Sequence of chain 1.A:
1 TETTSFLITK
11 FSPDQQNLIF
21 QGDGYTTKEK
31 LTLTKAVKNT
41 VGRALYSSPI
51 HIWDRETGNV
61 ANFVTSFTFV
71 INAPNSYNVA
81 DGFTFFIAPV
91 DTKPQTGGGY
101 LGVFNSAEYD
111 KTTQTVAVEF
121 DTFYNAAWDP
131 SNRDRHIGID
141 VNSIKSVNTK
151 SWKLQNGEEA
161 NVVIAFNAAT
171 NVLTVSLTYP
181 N

Binding-site contacts:
Ligand atom C6 contacts residue PHE123 of chain 1.A at 3.7 Å (hydrophobic).
Ligand atom O5 contacts residue GLY29 of chain 1.B at 3.9 Å.
Ligand atom O2 contacts residue ALA30 of chain 1.B at 3.9 Å.
Ligand atom C1 contacts residue BMA1 of chain 1.H at 0.2 Å.
Ligand atom C6 contacts residue ALA30 of chain 1.B at 3.9 Å (hydrophobic).
Ligand atom C6 contacts residue ALA80 of chain 1.A at 3.6 Å (hydrophobic).
Ligand atom C3 contacts residue GLY99 of chain 1.A at 3.9 Å.
Ligand atom O3 contacts residue GLY98 of chain 1.A at 3.8 Å.
Ligand atom O6 contacts residue GLY29 of chain 1.B at 3.2 Å.
Ligand atom C4 contacts residue ASN125 of chain 1.A at 4.0 Å.
Ligand atom C4 contacts residue BMA1 of chain 1.H at 0.2 Å.
Ligand atom O1 contacts residue BMA1 of chain 1.H at 1.4 Å.
Ligand atom C5 contacts residue PHE123 of chain 1.A at 3.8 Å (hydrophobic).
Ligand atom O4 contacts residue PHE123 of chain 1.A at 3.7 Å.
Ligand atom O6 contacts residue ASP81 of chain 1.A at 2.9 Å (salt-bridge).
Ligand atom O2 contacts residue GLY98 of chain 1.A at 4.1 Å.
Ligand atom O2 contacts residue GLY29 of chain 1.B at 3.6 Å.
Ligand atom O6 contacts residue BMA1 of chain 1.H at 0.2 Å (h-bond).
Ligand atom C1 contacts residue ALA30 of chain 1.B at 3.6 Å (hydrophobic).
Ligand atom O4 contacts residue ASN125 of chain 1.A at 2.9 Å (h-bond).
Ligand atom C5 contacts residue ALA30 of chain 1.B at 3.9 Å (hydrophobic).
Ligand atom O3 contacts residue BMA1 of chain 1.H at 0.4 Å (h-bond).
Ligand atom C6 contacts residue ASP81 of chain 1.A at 3.6 Å.
Ligand atom O5 contacts residue ALA30 of chain 1.B at 2.9 Å (h-bond).
Ligand atom O4 contacts residue BMA1 of chain 1.H at 0.2 Å (h-bond).
Ligand atom O5 contacts residue BMA1 of chain 1.H at 0.2 Å (h-bond).
Ligand atom C4 contacts residue GLY99 of chain 1.A at 3.7 Å.
Ligand atom C2 contacts residue BMA1 of chain 1.H at 0.2 Å.
Ligand atom C4 contacts residue ASP81 of chain 1.A at 3.5 Å.
Ligand atom O4 contacts residue ASP81 of chain 1.A at 2.7 Å (salt-bridge).
Ligand atom C6 contacts residue BMA1 of chain 1.H at 0.2 Å.
Ligand atom C3 contacts residue BMA1 of chain 1.H at 0.3 Å.
Ligand atom O2 contacts residue BMA1 of chain 1.H at 0.2 Å (h-bond).
Ligand atom C5 contacts residue BMA1 of chain 1.H at 0.2 Å.
Ligand atom C6 contacts residue GLU31 of chain 1.B at 3.9 Å.
Ligand atom O6 contacts residue ALA80 of chain 1.A at 3.3 Å.
Ligand atom O4 contacts residue GLY99 of chain 1.A at 3.3 Å (h-bond).
Ligand atom O6 contacts residue ALA30 of chain 1.B at 3.0 Å (h-bond).
Ligand atom O3 contacts residue GLY99 of chain 1.A at 2.9 Å (h-bond).
Ligand atom O6 contacts residue GLU31 of chain 1.B at 3.1 Å (salt-bridge).

The small molecule below binds the protein below.
Small molecule (SMILES): OC[C@H]1O[C@H](O)[C@@H](O)[C@@H](O)[C@@H]1O

Sequence of chain 1.B:
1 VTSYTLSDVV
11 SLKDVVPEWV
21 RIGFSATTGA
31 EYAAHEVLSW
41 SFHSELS